Binding-site contacts:
Ligand atom CD2 contacts residue THR1121 of chain 1.QA at 4.0 Å.
Ligand atom CG contacts residue ASN1072 of chain 1.QA at 4.2 Å.
Ligand atom CD1 contacts residue PHE1125 of chain 1.QA at 3.6 Å (hydrophobic).
Ligand atom CE2 contacts residue GLN1063 of chain 1.QA at 3.3 Å.
Ligand atom CD2 contacts residue ALA1120 of chain 1.QA at 3.5 Å (hydrophobic).
Ligand atom OH contacts residue ASN1072 of chain 1.QA at 3.1 Å (h-bond).
Ligand atom O contacts residue VAL1202 of chain 1.QA at 3.2 Å.
Ligand atom CD2 contacts residue LEU1129 of chain 1.QA at 4.2 Å (hydrophobic).
Ligand atom O contacts residue HIS1126 of chain 1.QA at 3.3 Å (h-bond).
Ligand atom CD1 contacts residue THR1121 of chain 1.QA at 3.0 Å.
Ligand atom CG contacts residue HIS1126 of chain 1.QA at 4.3 Å.
Ligand atom CE1 contacts residue THR1121 of chain 1.QA at 3.9 Å.
Ligand atom CE1 contacts residue ASN1072 of chain 1.QA at 3.3 Å.
Ligand atom CG contacts residue THR1121 of chain 1.QA at 3.3 Å.
Ligand atom CA contacts residue HIS1126 of chain 1.QA at 4.3 Å.
Ligand atom CZ contacts residue ASN1072 of chain 1.QA at 3.5 Å.
Ligand atom CD2 contacts residue THR1121 of chain 1.QA at 4.3 Å.
Ligand atom CD2 contacts residue HIS1126 of chain 1.QA at 3.4 Å.
Ligand atom CZ contacts residue GLN1063 of chain 1.QA at 4.1 Å.
Ligand atom CD1 contacts residue ASN1072 of chain 1.QA at 4.0 Å.
Ligand atom CG contacts residue GLN1063 of chain 1.QA at 4.3 Å.
Ligand atom CD2 contacts residue GLN1063 of chain 1.QA at 3.6 Å.
Ligand atom CE2 contacts residue ASN1072 of chain 1.QA at 4.4 Å.
Ligand atom OH contacts residue GLN1063 of chain 1.QA at 3.7 Å.
Ligand atom CB contacts residue GLN1063 of chain 1.QA at 4.5 Å.
Ligand atom CG contacts residue ALA1120 of chain 1.QA at 4.4 Å (hydrophobic).
Ligand atom O contacts residue THR1121 of chain 1.QA at 4.0 Å.
Ligand atom CG2 contacts residue GLN1063 of chain 1.QA at 3.3 Å.
Ligand atom C contacts residue HIS1126 of chain 1.QA at 4.0 Å.
Ligand atom C contacts residue VAL1202 of chain 1.QA at 4.2 Å (hydrophobic).
Ligand atom CA contacts residue GLN1063 of chain 1.QA at 4.3 Å.
Ligand atom CD1 contacts residue ALA1120 of chain 1.QA at 4.3 Å (hydrophobic).
Ligand atom C contacts residue GLN1063 of chain 1.QA at 3.9 Å.
Ligand atom CD2 contacts residue PHE1125 of chain 1.QA at 4.2 Å (hydrophobic).
Ligand atom CD1 contacts residue ASN1122 of chain 1.QA at 4.3 Å.
Ligand atom O contacts residue GLN1063 of chain 1.QA at 2.9 Å (h-bond).
Ligand atom CB contacts residue THR1121 of chain 1.QA at 3.3 Å.
Ligand atom SD contacts residue ASN1072 of chain 1.QA at 3.7 Å.
Ligand atom OH contacts residue HIS1068 of chain 1.QA at 3.8 Å.
Ligand atom CD1 contacts residue GLN1063 of chain 1.QA at 3.8 Å.

The small molecule below binds the protein below.
Small molecule (SMILES): CC[C@H](C)[C@H](N)C(=O)N[C@@H](CC(C)C)C(=O)N1CCC[C@H]1C(=O)N[C@@H](CCSC)C(=O)N[C@@H](Cc1ccc(O)cc1)C(=O)N[C@@H](CCCCN)C(=O)N[C@@H](CC(C)C)C(=O)N[C@@H](CO)C(=O)N1CCC[C@H]1C=O

Sequence of chain 1.QA:
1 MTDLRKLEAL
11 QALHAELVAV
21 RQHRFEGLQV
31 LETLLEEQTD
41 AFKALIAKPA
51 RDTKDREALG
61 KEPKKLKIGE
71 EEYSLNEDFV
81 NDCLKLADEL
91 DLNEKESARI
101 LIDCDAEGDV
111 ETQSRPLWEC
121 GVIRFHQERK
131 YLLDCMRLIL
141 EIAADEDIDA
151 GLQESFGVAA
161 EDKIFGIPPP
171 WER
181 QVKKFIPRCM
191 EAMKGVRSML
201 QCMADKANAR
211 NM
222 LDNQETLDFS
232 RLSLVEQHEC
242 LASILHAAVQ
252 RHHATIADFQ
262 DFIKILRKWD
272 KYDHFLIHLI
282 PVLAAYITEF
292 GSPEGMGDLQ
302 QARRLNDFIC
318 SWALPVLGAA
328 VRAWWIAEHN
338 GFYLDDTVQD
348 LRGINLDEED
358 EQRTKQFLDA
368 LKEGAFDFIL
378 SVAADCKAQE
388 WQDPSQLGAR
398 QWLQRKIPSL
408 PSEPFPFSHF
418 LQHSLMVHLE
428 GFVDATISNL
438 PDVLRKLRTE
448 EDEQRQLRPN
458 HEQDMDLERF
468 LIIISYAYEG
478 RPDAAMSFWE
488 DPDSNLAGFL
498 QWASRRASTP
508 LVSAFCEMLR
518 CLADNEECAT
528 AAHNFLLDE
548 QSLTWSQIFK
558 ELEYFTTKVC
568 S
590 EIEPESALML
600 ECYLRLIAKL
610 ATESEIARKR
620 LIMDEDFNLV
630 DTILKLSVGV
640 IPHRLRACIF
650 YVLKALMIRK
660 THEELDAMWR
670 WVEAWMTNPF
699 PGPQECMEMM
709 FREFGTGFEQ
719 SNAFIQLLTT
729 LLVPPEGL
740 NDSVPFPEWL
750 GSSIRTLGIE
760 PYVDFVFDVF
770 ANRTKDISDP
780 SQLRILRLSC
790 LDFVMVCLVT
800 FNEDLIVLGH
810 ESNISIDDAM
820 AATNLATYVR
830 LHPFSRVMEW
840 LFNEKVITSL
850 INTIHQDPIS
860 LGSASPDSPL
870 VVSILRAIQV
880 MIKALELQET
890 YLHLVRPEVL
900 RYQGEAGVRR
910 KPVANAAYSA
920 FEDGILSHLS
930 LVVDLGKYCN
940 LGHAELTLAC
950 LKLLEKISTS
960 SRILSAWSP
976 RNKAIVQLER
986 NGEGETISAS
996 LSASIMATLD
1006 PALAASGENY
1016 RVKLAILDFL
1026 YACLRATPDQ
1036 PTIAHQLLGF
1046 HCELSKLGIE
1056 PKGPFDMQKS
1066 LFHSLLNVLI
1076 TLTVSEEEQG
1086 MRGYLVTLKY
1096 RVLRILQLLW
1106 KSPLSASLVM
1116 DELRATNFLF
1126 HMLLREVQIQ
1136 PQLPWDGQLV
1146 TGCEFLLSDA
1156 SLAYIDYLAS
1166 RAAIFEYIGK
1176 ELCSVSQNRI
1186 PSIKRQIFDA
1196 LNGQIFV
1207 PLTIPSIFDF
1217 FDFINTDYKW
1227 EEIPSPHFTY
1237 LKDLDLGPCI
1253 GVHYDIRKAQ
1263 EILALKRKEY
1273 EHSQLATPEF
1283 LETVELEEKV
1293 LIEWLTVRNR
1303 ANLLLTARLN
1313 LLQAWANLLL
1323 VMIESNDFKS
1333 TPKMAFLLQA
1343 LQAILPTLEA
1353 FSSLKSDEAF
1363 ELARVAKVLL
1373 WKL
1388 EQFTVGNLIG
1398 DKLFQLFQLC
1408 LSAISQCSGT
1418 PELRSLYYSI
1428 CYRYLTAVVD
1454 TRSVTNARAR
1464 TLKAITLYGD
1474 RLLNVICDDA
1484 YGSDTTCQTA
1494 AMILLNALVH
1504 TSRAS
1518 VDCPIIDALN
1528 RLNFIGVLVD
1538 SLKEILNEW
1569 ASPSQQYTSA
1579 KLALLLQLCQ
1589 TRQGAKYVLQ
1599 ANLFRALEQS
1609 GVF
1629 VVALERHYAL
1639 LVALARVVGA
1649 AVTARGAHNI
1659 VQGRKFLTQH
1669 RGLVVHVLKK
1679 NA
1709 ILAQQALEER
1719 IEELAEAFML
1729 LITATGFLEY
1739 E